Binding-site contacts:
Ligand atom C7 contacts residue ASN95 of chain 1.B at 3.8 Å.
Ligand atom O3 contacts residue GLU66 of chain 2.B at 3.5 Å (salt-bridge).
Ligand atom P contacts residue THR122 of chain 2.A at 3.6 Å.
Ligand atom O4 contacts residue GLN176 of chain 2.A at 3.2 Å (h-bond).
Ligand atom O1 contacts residue ASP96 of chain 1.B at 2.4 Å (salt-bridge).
Ligand atom O10 contacts residue SER121 of chain 2.A at 2.8 Å (h-bond).
Ligand atom O6 contacts residue ASP96 of chain 1.B at 2.8 Å (salt-bridge).
Ligand atom O10 contacts residue THR122 of chain 2.A at 3.7 Å.
Ligand atom O4 contacts residue GLY55 of chain 2.A at 2.8 Å (h-bond).
Ligand atom O6 contacts residue SER92 of chain 1.B at 4.0 Å.
Ligand atom O3 contacts residue THR172 of chain 2.A at 3.9 Å.
Ligand atom O9 contacts residue SER121 of chain 2.A at 3.6 Å.
Ligand atom O10 contacts residue SER126 of chain 2.A at 2.6 Å (h-bond).
Ligand atom C1 contacts residue ARG70 of chain 2.B at 4.0 Å.
Ligand atom C6 contacts residue ASP96 of chain 1.B at 3.9 Å.
Ligand atom C6 contacts residue ASN95 of chain 1.B at 3.9 Å.
Ligand atom O8 contacts residue SER121 of chain 2.A at 3.7 Å.
Ligand atom O3 contacts residue GLN176 of chain 2.A at 3.1 Å (h-bond).
Ligand atom O1 contacts residue ARG70 of chain 2.B at 3.7 Å.
Ligand atom O5 contacts residue ASP96 of chain 1.B at 3.2 Å (salt-bridge).
Ligand atom O2 contacts residue THR172 of chain 2.A at 2.9 Å.
Ligand atom O1 contacts residue ASN69 of chain 2.B at 3.5 Å (h-bond).
Ligand atom O9 contacts residue SER126 of chain 2.A at 3.7 Å.
Ligand atom O8 contacts residue THR122 of chain 2.A at 2.5 Å (h-bond).
Ligand atom O6 contacts residue ASN95 of chain 1.B at 3.0 Å (h-bond).
Ligand atom O8 contacts residue SER123 of chain 2.A at 3.8 Å.
Ligand atom C6 contacts residue ASN53 of chain 2.A at 3.8 Å.
Ligand atom C1 contacts residue ASP96 of chain 1.B at 3.4 Å.
Ligand atom C4 contacts residue GLN176 of chain 2.A at 3.7 Å.
Ligand atom O4 contacts residue ASN53 of chain 2.A at 3.2 Å (h-bond).
Ligand atom C5 contacts residue ASP96 of chain 1.B at 3.9 Å.
Ligand atom P contacts residue SER123 of chain 2.A at 3.9 Å.
Ligand atom O7 contacts residue ASN95 of chain 1.B at 3.5 Å (h-bond).
Ligand atom O9 contacts residue THR122 of chain 2.A at 3.6 Å (h-bond).
Ligand atom O9 contacts residue SER123 of chain 2.A at 2.6 Å (h-bond).
Ligand atom P contacts residue SER121 of chain 2.A at 3.7 Å.
Ligand atom O4 contacts residue GLY54 of chain 2.A at 3.3 Å.
Ligand atom O7 contacts residue SER126 of chain 2.A at 3.9 Å.
Ligand atom P contacts residue SER126 of chain 2.A at 3.5 Å.
Ligand atom C7 contacts residue ASN53 of chain 2.A at 3.5 Å.

A small-molecule ligand and the protein it binds are described below.
Small molecule (SMILES): O=P(O)(O)OC[C@@H](O)[C@H]1O[C@H](O)[C@@H](O)[C@@H](O)[C@@H]1O

Sequence of chain 2.A:
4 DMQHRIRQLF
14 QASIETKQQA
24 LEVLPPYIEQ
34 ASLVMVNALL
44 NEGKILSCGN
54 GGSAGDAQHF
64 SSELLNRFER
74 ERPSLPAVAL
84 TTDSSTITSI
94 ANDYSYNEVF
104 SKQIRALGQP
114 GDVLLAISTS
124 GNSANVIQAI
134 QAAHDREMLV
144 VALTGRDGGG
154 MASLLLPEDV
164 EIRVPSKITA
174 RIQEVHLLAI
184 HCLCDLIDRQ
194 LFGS

Sequence of chain 2.B:
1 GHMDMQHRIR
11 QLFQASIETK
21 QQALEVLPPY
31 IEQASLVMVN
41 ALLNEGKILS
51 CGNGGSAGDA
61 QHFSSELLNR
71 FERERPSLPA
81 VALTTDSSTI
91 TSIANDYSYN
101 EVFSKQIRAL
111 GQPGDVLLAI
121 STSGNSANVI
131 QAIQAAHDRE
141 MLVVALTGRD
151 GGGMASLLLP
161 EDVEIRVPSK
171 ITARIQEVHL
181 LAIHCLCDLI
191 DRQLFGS

Sequence of chain 1.B:
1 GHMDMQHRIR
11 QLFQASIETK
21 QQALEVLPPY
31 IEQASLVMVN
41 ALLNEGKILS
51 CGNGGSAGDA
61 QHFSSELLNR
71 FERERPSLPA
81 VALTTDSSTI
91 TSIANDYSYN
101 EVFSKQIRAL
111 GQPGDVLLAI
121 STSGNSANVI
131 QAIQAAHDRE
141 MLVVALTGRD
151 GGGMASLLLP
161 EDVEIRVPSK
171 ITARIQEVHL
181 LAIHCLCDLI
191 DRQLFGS